The small molecule below binds the protein below.
Small molecule (SMILES): CC(=O)N[C@H]1[C@H](O[C@H]2[C@H](O)[C@@H](NC(C)=O)CO[C@@H]2CO)O[C@H](CO)[C@@H](O)[C@@H]1O

Binding-site contacts:
Ligand atom C7 contacts residue TYR44 of chain 1.B at 3.7 Å (hydrophobic).
Ligand atom C7 contacts residue ASN46 of chain 1.B at 3.2 Å.
Ligand atom C7 contacts residue ASP171 of chain 1.B at 4.2 Å.
Ligand atom O7 contacts residue ASP171 of chain 1.B at 3.9 Å.
Ligand atom C2 contacts residue ASN46 of chain 1.B at 2.5 Å.
Ligand atom O7 contacts residue GLY170 of chain 1.B at 4.1 Å.
Ligand atom O5 contacts residue ASN46 of chain 1.B at 2.3 Å (h-bond).
Ligand atom N2 contacts residue ASN46 of chain 1.B at 3.0 Å (h-bond).
Ligand atom C8 contacts residue ASP171 of chain 1.B at 3.4 Å.
Ligand atom C4 contacts residue ASN46 of chain 1.B at 4.2 Å.
Ligand atom C3 contacts residue ASN46 of chain 1.B at 3.8 Å.
Ligand atom C5 contacts residue ASN46 of chain 1.B at 3.6 Å.
Ligand atom C8 contacts residue ASN46 of chain 1.B at 4.5 Å.
Ligand atom O7 contacts residue ASN46 of chain 1.B at 2.9 Å (h-bond).
Ligand atom O7 contacts residue TYR44 of chain 1.B at 2.7 Å (h-bond).
Ligand atom C1 contacts residue ASN46 of chain 1.B at 1.4 Å.
Ligand atom C8 contacts residue TYR44 of chain 1.B at 4.3 Å (hydrophobic).

Sequence of chain 1.B:
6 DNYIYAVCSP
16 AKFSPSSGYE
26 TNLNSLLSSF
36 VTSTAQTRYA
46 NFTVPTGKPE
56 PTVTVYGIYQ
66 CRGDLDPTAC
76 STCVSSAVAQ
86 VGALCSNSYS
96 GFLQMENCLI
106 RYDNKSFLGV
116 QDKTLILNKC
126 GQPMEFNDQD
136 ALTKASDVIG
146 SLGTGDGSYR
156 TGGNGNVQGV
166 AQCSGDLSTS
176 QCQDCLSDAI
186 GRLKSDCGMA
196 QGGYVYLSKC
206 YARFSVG